Sequence of chain 2.A:
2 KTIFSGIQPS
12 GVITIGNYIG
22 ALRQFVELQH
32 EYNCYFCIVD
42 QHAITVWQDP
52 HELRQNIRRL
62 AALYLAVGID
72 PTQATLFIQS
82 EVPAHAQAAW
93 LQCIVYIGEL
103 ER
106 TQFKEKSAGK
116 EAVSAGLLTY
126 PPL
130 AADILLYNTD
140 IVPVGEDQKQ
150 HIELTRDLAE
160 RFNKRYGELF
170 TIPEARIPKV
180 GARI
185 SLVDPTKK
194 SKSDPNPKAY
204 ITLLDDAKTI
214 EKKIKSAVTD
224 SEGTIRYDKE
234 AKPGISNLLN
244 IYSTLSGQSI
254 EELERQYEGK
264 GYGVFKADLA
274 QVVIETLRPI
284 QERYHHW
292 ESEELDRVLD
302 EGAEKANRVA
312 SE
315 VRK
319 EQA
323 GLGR

Binding-site contacts:
Ligand atom O contacts residue GLN9 of chain 2.A at 3.3 Å (h-bond).
Ligand atom CA contacts residue GLN147 of chain 2.A at 3.6 Å.
Ligand atom O1P contacts residue ILE8 of chain 2.A at 3.5 Å.
Ligand atom N7 contacts residue LYS192 of chain 2.A at 2.8 Å (salt-bridge).
Ligand atom O2' contacts residue GLY144 of chain 2.A at 2.9 Å (h-bond).
Ligand atom O3' contacts residue VAL143 of chain 2.A at 3.2 Å.
Ligand atom N6 contacts residue LYS192 of chain 2.A at 3.5 Å.
Ligand atom CD1 contacts residue HIS43 of chain 2.A at 3.5 Å.
Ligand atom CH2 contacts residue VAL141 of chain 2.A at 3.6 Å (hydrophobic).
Ligand atom N6 contacts residue ILE183 of chain 2.A at 2.9 Å (h-bond).
Ligand atom N9 contacts residue ASN18 of chain 2.A at 3.6 Å (h-bond).
Ligand atom C2 contacts residue ALA181 of chain 2.A at 3.3 Å (hydrophobic).
Ligand atom O4' contacts residue ASN18 of chain 2.A at 3.1 Å (h-bond).
Ligand atom O3' contacts residue GLY144 of chain 2.A at 3.2 Å (h-bond).
Ligand atom NH3 contacts residue GLN147 of chain 2.A at 3.3 Å (h-bond).
Ligand atom O2' contacts residue ASP146 of chain 2.A at 2.6 Å (salt-bridge).
Ligand atom O1P contacts residue GLN9 of chain 2.A at 2.8 Å (h-bond).
Ligand atom CZ3 contacts residue SER6 of chain 2.A at 3.5 Å.
Ligand atom C contacts residue TYR125 of chain 2.A at 3.5 Å (hydrophobic).
Ligand atom N1 contacts residue ILE183 of chain 2.A at 2.9 Å (h-bond).
Ligand atom CB contacts residue GLY7 of chain 2.A at 3.5 Å.
Ligand atom O3' contacts residue ALA22 of chain 2.A at 3.5 Å.
Ligand atom C5' contacts residue ASN18 of chain 2.A at 3.5 Å.
Ligand atom C8 contacts residue ASN18 of chain 2.A at 3.0 Å.
Ligand atom O contacts residue TYR125 of chain 2.A at 2.9 Å (h-bond).
Ligand atom C2 contacts residue GLY17 of chain 2.A at 3.2 Å.
Ligand atom CE3 contacts residue GLY7 of chain 2.A at 3.3 Å.
Ligand atom C8 contacts residue LYS192 of chain 2.A at 3.6 Å.
Ligand atom N3 contacts residue GLY21 of chain 2.A at 3.3 Å.
Ligand atom CZ2 contacts residue PHE5 of chain 2.A at 3.4 Å (hydrophobic).
Ligand atom C4 contacts residue GLY17 of chain 2.A at 3.3 Å.
Ligand atom CD1 contacts residue VAL40 of chain 2.A at 3.6 Å (hydrophobic).
Ligand atom N6 contacts residue MSE193 of chain 2.A at 3.1 Å (h-bond).
Ligand atom N3 contacts residue GLY17 of chain 2.A at 3.0 Å (h-bond).
Ligand atom CA contacts residue TYR125 of chain 2.A at 3.4 Å (hydrophobic).
Ligand atom CZ3 contacts residue GLY7 of chain 2.A at 3.3 Å.
Ligand atom C2' contacts residue ASP146 of chain 2.A at 3.5 Å.
Ligand atom NE1 contacts residue ASP132 of chain 2.A at 2.8 Å (salt-bridge).
Ligand atom O5' contacts residue ASN18 of chain 2.A at 3.2 Å (h-bond).
Ligand atom NH3 contacts residue TYR125 of chain 2.A at 2.4 Å (h-bond).

A protein and the small-molecule ligand that binds it are described below.
Small molecule (SMILES): Nc1ncnc2c1ncn2[C@@H]1O[C@H](CO[P](=O)(O)OC(=O)[C@@H](N)Cc2c[nH]c3ccccc23)[C@@H](O)[C@H]1O